The small molecule below binds the protein below.
Small molecule (SMILES): CC(=O)N[C@H]1[C@@H](O[C@H]2[C@H](O)[C@@H](NC(C)=O)CO[C@@H]2CO)O[C@H](CO)[C@@H](O[C@@H]2O[C@H](CO)[C@@H](O)[C@H](O)[C@@H]2O)[C@@H]1O

Binding-site contacts:
Ligand atom C5 contacts residue ASN398 of chain 1.C at 3.0 Å.
Ligand atom C1 contacts residue GLN424 of chain 1.C at 4.4 Å.
Ligand atom C1 contacts residue ASN398 of chain 1.C at 1.5 Å.
Ligand atom C6 contacts residue GLN424 of chain 1.C at 3.8 Å.
Ligand atom N2 contacts residue ASN398 of chain 1.C at 2.6 Å (h-bond).
Ligand atom C5 contacts residue GLN424 of chain 1.C at 3.7 Å.
Ligand atom C2 contacts residue ASN398 of chain 1.C at 2.5 Å.
Ligand atom C4 contacts residue ASN398 of chain 1.C at 3.8 Å.
Ligand atom C3 contacts residue ASN398 of chain 1.C at 3.2 Å.
Ligand atom O7 contacts residue ASN398 of chain 1.C at 4.3 Å.
Ligand atom O5 contacts residue ASN398 of chain 1.C at 2.4 Å (h-bond).
Ligand atom O5 contacts residue GLN424 of chain 1.C at 4.0 Å.
Ligand atom C7 contacts residue ASN398 of chain 1.C at 3.1 Å.
Ligand atom C8 contacts residue ASN398 of chain 1.C at 2.8 Å.
Ligand atom C6 contacts residue ASN398 of chain 1.C at 4.2 Å.

Sequence of chain 1.C:
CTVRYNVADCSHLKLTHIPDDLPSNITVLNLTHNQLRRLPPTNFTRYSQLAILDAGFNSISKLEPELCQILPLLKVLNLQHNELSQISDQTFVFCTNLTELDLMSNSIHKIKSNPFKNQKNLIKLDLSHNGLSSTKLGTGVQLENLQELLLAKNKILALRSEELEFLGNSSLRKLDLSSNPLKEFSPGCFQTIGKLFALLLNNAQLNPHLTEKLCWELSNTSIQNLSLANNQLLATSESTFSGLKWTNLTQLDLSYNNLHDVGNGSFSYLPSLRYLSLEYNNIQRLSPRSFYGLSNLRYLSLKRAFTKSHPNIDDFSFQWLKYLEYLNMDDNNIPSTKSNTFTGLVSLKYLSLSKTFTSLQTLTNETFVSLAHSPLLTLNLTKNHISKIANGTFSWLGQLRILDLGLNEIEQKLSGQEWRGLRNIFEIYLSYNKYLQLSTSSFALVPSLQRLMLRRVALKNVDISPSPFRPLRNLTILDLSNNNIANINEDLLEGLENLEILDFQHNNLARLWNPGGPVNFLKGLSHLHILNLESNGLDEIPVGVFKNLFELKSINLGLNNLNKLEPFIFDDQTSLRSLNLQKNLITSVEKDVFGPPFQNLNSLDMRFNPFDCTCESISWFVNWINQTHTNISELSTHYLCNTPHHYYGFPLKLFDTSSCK